A protein and the small-molecule ligand that binds it are described below.
Small molecule (SMILES): CC(C)[C@H](NC(=O)[C@H](CCCN=C(N)N)NC(=O)[C@@H](N)CCC(=O)O)C(=O)N[C@H](C=O)CCCCN

Binding-site contacts:
Ligand atom CG2 contacts residue PHE76 of chain 52.B at 3.8 Å (hydrophobic).

Sequence of chain 52.B:
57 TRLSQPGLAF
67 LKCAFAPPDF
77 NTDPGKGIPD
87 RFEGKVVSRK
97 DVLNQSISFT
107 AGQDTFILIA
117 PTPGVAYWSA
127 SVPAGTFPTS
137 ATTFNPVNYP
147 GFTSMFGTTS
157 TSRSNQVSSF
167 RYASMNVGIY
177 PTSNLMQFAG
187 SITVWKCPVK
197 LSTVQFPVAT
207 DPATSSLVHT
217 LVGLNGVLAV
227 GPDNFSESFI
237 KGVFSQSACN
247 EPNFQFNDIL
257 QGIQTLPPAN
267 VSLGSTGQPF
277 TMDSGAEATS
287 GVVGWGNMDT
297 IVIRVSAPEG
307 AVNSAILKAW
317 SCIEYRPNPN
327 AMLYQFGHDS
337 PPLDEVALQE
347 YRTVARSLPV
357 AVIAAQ